Sequence of chain 1.C:
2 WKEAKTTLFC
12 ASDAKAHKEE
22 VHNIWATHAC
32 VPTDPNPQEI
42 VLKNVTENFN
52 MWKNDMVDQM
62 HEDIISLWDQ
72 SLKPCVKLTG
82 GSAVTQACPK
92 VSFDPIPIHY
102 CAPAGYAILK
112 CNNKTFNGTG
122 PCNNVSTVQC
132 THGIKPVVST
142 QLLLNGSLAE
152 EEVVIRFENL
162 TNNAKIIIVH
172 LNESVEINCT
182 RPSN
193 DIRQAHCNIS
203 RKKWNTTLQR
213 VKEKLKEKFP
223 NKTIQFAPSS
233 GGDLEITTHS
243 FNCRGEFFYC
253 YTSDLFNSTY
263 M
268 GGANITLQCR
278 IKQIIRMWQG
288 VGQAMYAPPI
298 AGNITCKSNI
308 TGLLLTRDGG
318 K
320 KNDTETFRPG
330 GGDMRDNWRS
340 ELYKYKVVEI

A protein and the small-molecule ligand that binds it are described below.
Small molecule (SMILES): CC(=O)N[C@@H]1[C@@H](O)[C@H](O)[C@@H](CO)O[C@H]1O

Binding-site contacts:
Ligand atom O6 contacts residue TYR262 of chain 1.C at 3.6 Å.
Ligand atom C7 contacts residue ASN259 of chain 1.C at 3.8 Å.
Ligand atom C2 contacts residue ASN259 of chain 1.C at 2.5 Å.
Ligand atom O5 contacts residue THR261 of chain 1.C at 3.8 Å.
Ligand atom C3 contacts residue ASN259 of chain 1.C at 3.8 Å.
Ligand atom C8 contacts residue ASN259 of chain 1.C at 4.4 Å.
Ligand atom C4 contacts residue ASN259 of chain 1.C at 4.2 Å.
Ligand atom O5 contacts residue TYR262 of chain 1.C at 3.9 Å.
Ligand atom C5 contacts residue ASN259 of chain 1.C at 3.7 Å.
Ligand atom C1 contacts residue THR261 of chain 1.C at 4.2 Å.
Ligand atom O5 contacts residue ASN259 of chain 1.C at 2.4 Å (h-bond).
Ligand atom C5 contacts residue THR261 of chain 1.C at 3.7 Å.
Ligand atom C6 contacts residue THR261 of chain 1.C at 3.5 Å.
Ligand atom N2 contacts residue ASN259 of chain 1.C at 2.9 Å (h-bond).
Ligand atom C1 contacts residue ASN259 of chain 1.C at 1.4 Å.
Ligand atom O6 contacts residue THR261 of chain 1.C at 3.5 Å.